A protein and the small-molecule ligand that binds it are described below.
Small molecule (SMILES): CC(=O)N[C@H]1[C@H](O[C@H]2[C@H](O)[C@@H](NC(C)=O)CO[C@@H]2CO)O[C@H](CO)[C@@H](O[C@@H]2O[C@H](CO)[C@@H](O)[C@H](O)[C@@H]2O)[C@@H]1O

Sequence of chain 1.F:
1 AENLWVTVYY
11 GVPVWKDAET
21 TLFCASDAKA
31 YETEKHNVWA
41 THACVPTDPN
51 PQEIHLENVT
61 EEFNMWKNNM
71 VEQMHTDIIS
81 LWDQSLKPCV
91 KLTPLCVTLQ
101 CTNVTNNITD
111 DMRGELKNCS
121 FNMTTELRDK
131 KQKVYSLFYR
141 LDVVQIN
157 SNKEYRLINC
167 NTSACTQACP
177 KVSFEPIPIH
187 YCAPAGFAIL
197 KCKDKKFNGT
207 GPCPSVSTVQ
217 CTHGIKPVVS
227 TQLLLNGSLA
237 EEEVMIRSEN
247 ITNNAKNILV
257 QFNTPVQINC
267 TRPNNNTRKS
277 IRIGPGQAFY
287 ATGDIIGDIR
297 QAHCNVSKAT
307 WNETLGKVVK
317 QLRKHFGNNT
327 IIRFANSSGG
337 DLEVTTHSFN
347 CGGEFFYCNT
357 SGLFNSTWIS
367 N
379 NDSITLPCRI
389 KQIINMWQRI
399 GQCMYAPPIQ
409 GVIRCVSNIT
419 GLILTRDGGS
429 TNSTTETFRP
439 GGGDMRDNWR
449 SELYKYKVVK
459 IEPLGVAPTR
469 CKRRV

Binding-site contacts:
Ligand atom C2 contacts residue ASN204 of chain 1.F at 2.5 Å.
Ligand atom O7 contacts residue ASN204 of chain 1.F at 2.8 Å (h-bond).
Ligand atom N2 contacts residue THR206 of chain 1.F at 4.1 Å.
Ligand atom C8 contacts residue GLU62 of chain 1.F at 3.9 Å.
Ligand atom C5 contacts residue ASN204 of chain 1.F at 3.7 Å.
Ligand atom C8 contacts residue GLY207 of chain 1.F at 4.3 Å.
Ligand atom C1 contacts residue ASN204 of chain 1.F at 1.4 Å.
Ligand atom C4 contacts residue ASN204 of chain 1.F at 4.2 Å.
Ligand atom C3 contacts residue ASN204 of chain 1.F at 3.8 Å.
Ligand atom C8 contacts residue ASN204 of chain 1.F at 4.2 Å.
Ligand atom C8 contacts residue ILE247 of chain 1.F at 4.5 Å (hydrophobic).
Ligand atom C8 contacts residue PRO208 of chain 1.F at 3.9 Å (hydrophobic).
Ligand atom C1 contacts residue THR206 of chain 1.F at 3.7 Å.
Ligand atom C5 contacts residue THR206 of chain 1.F at 4.1 Å.
Ligand atom C7 contacts residue ASN204 of chain 1.F at 3.0 Å.
Ligand atom O5 contacts residue THR206 of chain 1.F at 4.0 Å.
Ligand atom C8 contacts residue SER244 of chain 1.F at 3.4 Å.
Ligand atom O5 contacts residue ASN204 of chain 1.F at 2.4 Å (h-bond).
Ligand atom C3 contacts residue THR206 of chain 1.F at 4.3 Å.
Ligand atom C7 contacts residue HIS321 of chain 1.F at 4.4 Å.
Ligand atom O7 contacts residue HIS321 of chain 1.F at 3.5 Å (h-bond).
Ligand atom N2 contacts residue ASN204 of chain 1.F at 2.8 Å (h-bond).
Ligand atom C2 contacts residue THR206 of chain 1.F at 4.3 Å.